Binding-site contacts:
Ligand atom C4 contacts residue ASN221 of chain 1.C at 4.2 Å.
Ligand atom C8 contacts residue THR95 of chain 1.C at 3.2 Å.
Ligand atom O5 contacts residue ASN221 of chain 1.C at 2.4 Å (h-bond).
Ligand atom C1 contacts residue ASN221 of chain 1.C at 1.4 Å.
Ligand atom C3 contacts residue ASN221 of chain 1.C at 3.8 Å.
Ligand atom N2 contacts residue THR95 of chain 1.C at 3.9 Å.
Ligand atom C7 contacts residue THR95 of chain 1.C at 4.0 Å.
Ligand atom C2 contacts residue ASN221 of chain 1.C at 2.4 Å.
Ligand atom C5 contacts residue ASN221 of chain 1.C at 3.7 Å.
Ligand atom O7 contacts residue ASN221 of chain 1.C at 4.4 Å.
Ligand atom C7 contacts residue ASN221 of chain 1.C at 3.9 Å.
Ligand atom N2 contacts residue ASN221 of chain 1.C at 2.9 Å (h-bond).

This protein binds this small molecule.
Small molecule (SMILES): CC(=O)N[C@@H]1[C@@H](O)[C@H](O)[C@@H](CO)O[C@H]1O

Sequence of chain 1.C:
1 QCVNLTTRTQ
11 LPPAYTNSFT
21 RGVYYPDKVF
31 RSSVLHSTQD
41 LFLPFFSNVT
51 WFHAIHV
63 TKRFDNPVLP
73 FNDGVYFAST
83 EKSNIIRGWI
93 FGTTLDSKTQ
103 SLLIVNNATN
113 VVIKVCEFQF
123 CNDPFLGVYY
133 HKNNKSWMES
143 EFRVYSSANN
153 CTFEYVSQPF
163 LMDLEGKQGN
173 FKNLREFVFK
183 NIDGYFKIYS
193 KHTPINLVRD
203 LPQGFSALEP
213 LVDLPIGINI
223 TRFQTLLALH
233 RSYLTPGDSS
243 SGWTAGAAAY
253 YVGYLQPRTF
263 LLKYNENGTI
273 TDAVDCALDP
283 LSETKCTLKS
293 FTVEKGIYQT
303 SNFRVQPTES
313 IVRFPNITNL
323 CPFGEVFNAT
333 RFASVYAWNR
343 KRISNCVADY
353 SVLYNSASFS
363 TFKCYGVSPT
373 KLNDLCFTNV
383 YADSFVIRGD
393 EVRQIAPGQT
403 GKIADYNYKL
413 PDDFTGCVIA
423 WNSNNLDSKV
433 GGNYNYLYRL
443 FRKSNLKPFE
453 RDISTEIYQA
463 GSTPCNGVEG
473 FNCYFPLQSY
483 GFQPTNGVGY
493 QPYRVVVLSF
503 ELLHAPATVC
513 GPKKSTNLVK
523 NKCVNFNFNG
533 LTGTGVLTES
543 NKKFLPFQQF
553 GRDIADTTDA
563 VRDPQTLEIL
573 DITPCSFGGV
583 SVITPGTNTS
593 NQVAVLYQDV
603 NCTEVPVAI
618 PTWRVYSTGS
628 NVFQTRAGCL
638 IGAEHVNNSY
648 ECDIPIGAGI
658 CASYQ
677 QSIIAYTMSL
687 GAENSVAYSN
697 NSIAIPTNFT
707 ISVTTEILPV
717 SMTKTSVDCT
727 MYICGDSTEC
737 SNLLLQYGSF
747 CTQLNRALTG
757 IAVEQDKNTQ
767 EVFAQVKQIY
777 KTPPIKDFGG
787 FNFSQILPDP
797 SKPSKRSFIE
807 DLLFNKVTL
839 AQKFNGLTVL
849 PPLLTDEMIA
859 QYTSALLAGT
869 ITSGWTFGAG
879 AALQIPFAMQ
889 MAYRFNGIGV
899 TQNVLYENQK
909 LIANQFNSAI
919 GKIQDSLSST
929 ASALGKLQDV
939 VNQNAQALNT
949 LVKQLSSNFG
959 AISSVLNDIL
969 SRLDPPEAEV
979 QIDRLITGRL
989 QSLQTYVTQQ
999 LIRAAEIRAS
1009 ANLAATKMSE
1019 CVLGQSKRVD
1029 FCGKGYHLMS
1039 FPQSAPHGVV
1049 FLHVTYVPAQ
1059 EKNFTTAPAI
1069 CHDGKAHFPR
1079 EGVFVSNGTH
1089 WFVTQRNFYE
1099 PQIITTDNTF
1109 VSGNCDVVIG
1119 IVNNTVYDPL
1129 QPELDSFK